Sequence of chain 2.A:
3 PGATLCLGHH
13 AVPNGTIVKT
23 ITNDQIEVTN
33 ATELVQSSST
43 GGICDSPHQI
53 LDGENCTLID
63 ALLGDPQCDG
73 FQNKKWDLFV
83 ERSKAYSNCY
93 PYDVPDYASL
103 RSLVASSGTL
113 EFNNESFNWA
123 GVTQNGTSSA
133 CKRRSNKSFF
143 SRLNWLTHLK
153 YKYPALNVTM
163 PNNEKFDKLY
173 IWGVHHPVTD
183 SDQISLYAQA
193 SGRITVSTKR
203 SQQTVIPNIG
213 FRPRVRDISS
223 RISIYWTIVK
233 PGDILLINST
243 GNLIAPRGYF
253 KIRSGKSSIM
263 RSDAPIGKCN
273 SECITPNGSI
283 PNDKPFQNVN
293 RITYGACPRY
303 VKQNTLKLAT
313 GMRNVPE

The protein below binds the small molecule below.
Small molecule (SMILES): CC(=O)N[C@@H]1[C@@H](O)[C@H](O)[C@@H](CO)O[C@H]1O

Binding-site contacts:
Ligand atom O5 contacts residue ASN127 of chain 2.A at 2.2 Å (h-bond).
Ligand atom C1 contacts residue ASN127 of chain 2.A at 1.4 Å.
Ligand atom C7 contacts residue GLN126 of chain 2.A at 4.1 Å.
Ligand atom C2 contacts residue ASN127 of chain 2.A at 2.5 Å.
Ligand atom O7 contacts residue ASN127 of chain 2.A at 3.3 Å (h-bond).
Ligand atom N2 contacts residue ASN127 of chain 2.A at 3.1 Å (h-bond).
Ligand atom C3 contacts residue ASN127 of chain 2.A at 3.8 Å.
Ligand atom C5 contacts residue ASN127 of chain 2.A at 3.6 Å.
Ligand atom C8 contacts residue GLN126 of chain 2.A at 3.8 Å.
Ligand atom C7 contacts residue ASN127 of chain 2.A at 3.5 Å.
Ligand atom C4 contacts residue ASN127 of chain 2.A at 4.2 Å.